Sequence of chain 1.A:
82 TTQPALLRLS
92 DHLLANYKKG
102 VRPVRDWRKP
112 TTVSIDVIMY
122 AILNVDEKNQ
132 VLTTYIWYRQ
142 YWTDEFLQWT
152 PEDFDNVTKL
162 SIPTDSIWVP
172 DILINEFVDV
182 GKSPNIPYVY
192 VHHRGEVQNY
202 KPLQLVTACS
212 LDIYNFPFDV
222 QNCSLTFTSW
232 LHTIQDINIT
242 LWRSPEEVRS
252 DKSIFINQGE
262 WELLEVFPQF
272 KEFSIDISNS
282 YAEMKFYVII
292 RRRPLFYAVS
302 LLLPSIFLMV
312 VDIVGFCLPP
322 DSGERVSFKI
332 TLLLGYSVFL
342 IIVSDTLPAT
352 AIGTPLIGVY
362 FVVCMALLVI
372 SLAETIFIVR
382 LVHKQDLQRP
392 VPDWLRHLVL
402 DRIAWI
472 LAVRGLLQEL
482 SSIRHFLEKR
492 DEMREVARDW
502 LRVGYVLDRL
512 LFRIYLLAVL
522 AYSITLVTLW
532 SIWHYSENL

Binding-site contacts:
Ligand atom O5 contacts residue TYR288 of chain 1.A at 4.1 Å.
Ligand atom C1 contacts residue ASN223 of chain 1.A at 1.5 Å.
Ligand atom C8 contacts residue ILE290 of chain 1.A at 3.8 Å (hydrophobic).
Ligand atom N2 contacts residue ASN223 of chain 1.A at 2.4 Å (h-bond).
Ligand atom C1 contacts residue TYR288 of chain 1.A at 4.0 Å (hydrophobic).
Ligand atom C2 contacts residue ASN223 of chain 1.A at 2.6 Å.
Ligand atom C4 contacts residue ASN223 of chain 1.A at 4.2 Å.
Ligand atom C5 contacts residue TYR288 of chain 1.A at 3.5 Å (hydrophobic).
Ligand atom O4 contacts residue TYR288 of chain 1.A at 4.2 Å.
Ligand atom C6 contacts residue TYR288 of chain 1.A at 4.0 Å (hydrophobic).
Ligand atom C3 contacts residue ASN223 of chain 1.A at 3.9 Å.
Ligand atom C8 contacts residue ASN223 of chain 1.A at 3.4 Å.
Ligand atom O5 contacts residue ASN223 of chain 1.A at 2.3 Å (h-bond).
Ligand atom O7 contacts residue ASN223 of chain 1.A at 3.9 Å.
Ligand atom C5 contacts residue ASN223 of chain 1.A at 3.6 Å.
Ligand atom N2 contacts residue ILE290 of chain 1.A at 4.3 Å.
Ligand atom C7 contacts residue ASN223 of chain 1.A at 3.0 Å.

A protein and the small-molecule ligand that binds it are described below.
Small molecule (SMILES): CC(=O)N[C@@H]1[C@@H](O)[C@H](O)[C@@H](CO)O[C@H]1O